Sequence of chain 1.C:
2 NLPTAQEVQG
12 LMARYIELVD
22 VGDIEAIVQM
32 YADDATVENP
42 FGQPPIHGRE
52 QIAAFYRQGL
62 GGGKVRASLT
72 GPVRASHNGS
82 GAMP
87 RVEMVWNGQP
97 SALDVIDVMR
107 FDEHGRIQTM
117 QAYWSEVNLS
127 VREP

Binding-site contacts:
Ligand atom C10 contacts residue ASN40 of chain 1.C at 3.7 Å.
Ligand atom C1 contacts residue ASN40 of chain 1.C at 3.8 Å.
Ligand atom C11 contacts residue TRP120 of chain 1.C at 3.6 Å (hydrophobic).
Ligand atom C6 contacts residue VAL20 of chain 1.C at 4.1 Å (hydrophobic).
Ligand atom C2 contacts residue ALA118 of chain 1.C at 4.2 Å (hydrophobic).
Ligand atom C10 contacts residue VAL88 of chain 1.C at 4.2 Å (hydrophobic).
Ligand atom C6 contacts residue TYR16 of chain 1.C at 3.3 Å (hydrophobic).
Ligand atom C4 contacts residue ASN40 of chain 1.C at 4.0 Å.
Ligand atom C24 contacts residue MET90 of chain 1.C at 3.6 Å (hydrophobic).
Ligand atom C25 contacts residue TRP92 of chain 1.C at 3.1 Å (hydrophobic).
Ligand atom O1 contacts residue ASP103 of chain 1.C at 2.5 Å (salt-bridge).
Ligand atom O1 contacts residue MET116 of chain 1.C at 3.2 Å.
Ligand atom C1 contacts residue TYR16 of chain 1.C at 3.4 Å (hydrophobic).
Ligand atom C10 contacts residue TRP120 of chain 1.C at 3.5 Å (hydrophobic).
Ligand atom C24 contacts residue TRP92 of chain 1.C at 4.0 Å (hydrophobic).
Ligand atom C17 contacts residue MET90 of chain 1.C at 4.1 Å (hydrophobic).
Ligand atom O26 contacts residue MET90 of chain 1.C at 3.7 Å.
Ligand atom C18 contacts residue VAL66 of chain 1.C at 4.2 Å (hydrophobic).
Ligand atom C11 contacts residue LEU99 of chain 1.C at 3.5 Å (hydrophobic).
Ligand atom C3 contacts residue ASN40 of chain 1.C at 3.4 Å.
Ligand atom C3 contacts residue VAL88 of chain 1.C at 4.1 Å (hydrophobic).
Ligand atom O1 contacts residue TYR16 of chain 1.C at 2.7 Å (h-bond).
Ligand atom C19 contacts residue VAL66 of chain 1.C at 4.2 Å (hydrophobic).
Ligand atom C12 contacts residue VAL88 of chain 1.C at 4.1 Å (hydrophobic).
Ligand atom C11 contacts residue ASN40 of chain 1.C at 4.1 Å.
Ligand atom C16 contacts residue VAL88 of chain 1.C at 4.2 Å (hydrophobic).
Ligand atom C10 contacts residue VAL101 of chain 1.C at 4.0 Å (hydrophobic).
Ligand atom C1 contacts residue MET116 of chain 1.C at 4.1 Å (hydrophobic).
Ligand atom C16 contacts residue MET90 of chain 1.C at 3.3 Å (hydrophobic).
Ligand atom C24 contacts residue LEU99 of chain 1.C at 3.8 Å (hydrophobic).
Ligand atom C2 contacts residue ASN40 of chain 1.C at 3.4 Å.
Ligand atom C1 contacts residue ASP103 of chain 1.C at 3.6 Å.
Ligand atom C5 contacts residue VAL20 of chain 1.C at 4.1 Å (hydrophobic).
Ligand atom C26 contacts residue MET90 of chain 1.C at 3.9 Å (hydrophobic).
Ligand atom C25 contacts residue MET90 of chain 1.C at 3.7 Å (hydrophobic).
Ligand atom C13 contacts residue VAL88 of chain 1.C at 4.1 Å (hydrophobic).
Ligand atom C2 contacts residue ASP103 of chain 1.C at 3.9 Å.
Ligand atom C19 contacts residue LEU61 of chain 1.C at 3.9 Å (hydrophobic).
Ligand atom C24 contacts residue TRP120 of chain 1.C at 3.7 Å (hydrophobic).
Ligand atom C18 contacts residue GLY60 of chain 1.C at 3.6 Å.

A protein and the small-molecule ligand that binds it are described below.
Small molecule (SMILES): C[C@]12CCc3c(ccc4cc(O)ccc34)[C@@H]1CCC2=O